Sequence of chain 1.A:
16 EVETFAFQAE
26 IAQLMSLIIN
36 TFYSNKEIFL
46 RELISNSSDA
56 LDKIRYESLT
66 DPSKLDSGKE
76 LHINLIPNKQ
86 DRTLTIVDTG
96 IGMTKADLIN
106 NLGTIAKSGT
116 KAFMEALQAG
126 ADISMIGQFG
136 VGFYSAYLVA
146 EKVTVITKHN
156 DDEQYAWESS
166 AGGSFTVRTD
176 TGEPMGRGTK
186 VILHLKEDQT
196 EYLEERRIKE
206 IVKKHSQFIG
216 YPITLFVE

This protein binds this small molecule.
Small molecule (SMILES): Cc1ccc(Sc2cc(C(=O)N3Cc4ccccc4C3)ccc2O)cc1C

Binding-site contacts:
Ligand atom C11 contacts residue ALA55 of chain 1.A at 3.9 Å (hydrophobic).
Ligand atom O01 contacts residue THR184 of chain 1.A at 2.5 Å (h-bond).
Ligand atom O01 contacts residue MET98 of chain 1.A at 3.4 Å.
Ligand atom O02 contacts residue LEU48 of chain 1.A at 3.6 Å (h-bond).
Ligand atom O01 contacts residue GLY97 of chain 1.A at 3.6 Å.
Ligand atom C09 contacts residue ILE96 of chain 1.A at 3.9 Å (hydrophobic).
Ligand atom C02 contacts residue ASP93 of chain 1.A at 3.3 Å.
Ligand atom C08 contacts residue MET98 of chain 1.A at 3.9 Å (hydrophobic).
Ligand atom C15 contacts residue ASP54 of chain 1.A at 3.4 Å.
Ligand atom S01 contacts residue PHE138 of chain 1.A at 3.2 Å.
Ligand atom C14 contacts residue ASP54 of chain 1.A at 3.8 Å.
Ligand atom C05 contacts residue ASN51 of chain 1.A at 3.8 Å.
Ligand atom C08 contacts residue GLY97 of chain 1.A at 3.7 Å.
Ligand atom C12 contacts residue ILE96 of chain 1.A at 3.7 Å (hydrophobic).
Ligand atom C09 contacts residue ALA55 of chain 1.A at 3.9 Å (hydrophobic).
Ligand atom C07 contacts residue THR184 of chain 1.A at 3.4 Å.
Ligand atom C04 contacts residue ASN51 of chain 1.A at 3.4 Å.
Ligand atom C02 contacts residue THR184 of chain 1.A at 3.7 Å.
Ligand atom S01 contacts residue ASN51 of chain 1.A at 3.5 Å (h-bond).
Ligand atom C03 contacts residue SER52 of chain 1.A at 3.5 Å.
Ligand atom C13 contacts residue LYS58 of chain 1.A at 3.7 Å.
Ligand atom C03 contacts residue ASN51 of chain 1.A at 3.7 Å.
Ligand atom C06 contacts residue MET98 of chain 1.A at 3.6 Å (hydrophobic).
Ligand atom C22 contacts residue LEU107 of chain 1.A at 3.6 Å (hydrophobic).
Ligand atom C02 contacts residue ASN51 of chain 1.A at 3.9 Å.
Ligand atom C16 contacts residue PHE138 of chain 1.A at 3.4 Å (hydrophobic).
Ligand atom C11 contacts residue ASN51 of chain 1.A at 3.9 Å.
Ligand atom C03 contacts residue ASP93 of chain 1.A at 3.3 Å.
Ligand atom C01 contacts residue THR184 of chain 1.A at 3.7 Å.
Ligand atom N01 contacts residue ALA55 of chain 1.A at 3.6 Å.
Ligand atom C08 contacts residue ALA55 of chain 1.A at 3.8 Å (hydrophobic).
Ligand atom C20 contacts residue LEU107 of chain 1.A at 3.8 Å (hydrophobic).
Ligand atom C18 contacts residue PHE138 of chain 1.A at 3.8 Å (hydrophobic).
Ligand atom C17 contacts residue PHE138 of chain 1.A at 3.5 Å (hydrophobic).
Ligand atom C12 contacts residue LYS58 of chain 1.A at 3.9 Å.
Ligand atom C21 contacts residue PHE138 of chain 1.A at 3.9 Å (hydrophobic).
Ligand atom C23 contacts residue TRP162 of chain 1.A at 3.5 Å (hydrophobic).
Ligand atom O02 contacts residue ASN51 of chain 1.A at 3.6 Å.
Ligand atom C07 contacts residue MET98 of chain 1.A at 3.8 Å (hydrophobic).
Ligand atom O02 contacts residue VAL186 of chain 1.A at 3.4 Å.